Binding-site contacts:
Ligand atom C2 contacts residue ASN76 of chain 1.C at 2.4 Å.
Ligand atom O5 contacts residue ASN76 of chain 1.C at 2.3 Å (h-bond).
Ligand atom O7 contacts residue ASP73 of chain 1.C at 1.3 Å (salt-bridge).
Ligand atom C5 contacts residue ASN76 of chain 1.C at 3.6 Å.
Ligand atom C1 contacts residue ASP73 of chain 1.C at 3.9 Å.
Ligand atom C7 contacts residue ASN76 of chain 1.C at 2.9 Å.
Ligand atom N2 contacts residue ASP73 of chain 1.C at 3.4 Å (salt-bridge).
Ligand atom C8 contacts residue ASN76 of chain 1.C at 4.3 Å.
Ligand atom C1 contacts residue ASN76 of chain 1.C at 1.4 Å.
Ligand atom C2 contacts residue ASP73 of chain 1.C at 4.2 Å.
Ligand atom C4 contacts residue ASN76 of chain 1.C at 4.2 Å.
Ligand atom N2 contacts residue ASN76 of chain 1.C at 3.0 Å (h-bond).
Ligand atom C3 contacts residue ASN76 of chain 1.C at 3.7 Å.
Ligand atom O7 contacts residue ASN76 of chain 1.C at 2.2 Å (h-bond).
Ligand atom C8 contacts residue ASP73 of chain 1.C at 2.7 Å.
Ligand atom C7 contacts residue ASP73 of chain 1.C at 2.2 Å.

This small molecule binds to this protein.
Small molecule (SMILES): CC(=O)N[C@@H]1[C@@H](O)[C@H](O)[C@@H](CO)O[C@H]1O

Sequence of chain 1.C:
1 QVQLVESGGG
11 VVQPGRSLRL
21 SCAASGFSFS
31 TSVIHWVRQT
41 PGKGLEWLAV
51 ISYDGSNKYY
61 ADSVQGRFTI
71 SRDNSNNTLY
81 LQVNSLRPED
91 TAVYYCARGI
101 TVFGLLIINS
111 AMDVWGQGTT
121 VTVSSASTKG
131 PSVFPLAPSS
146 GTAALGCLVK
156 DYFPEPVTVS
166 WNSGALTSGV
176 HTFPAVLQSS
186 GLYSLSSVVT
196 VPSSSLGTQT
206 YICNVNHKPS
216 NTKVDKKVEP